Binding-site contacts:
Ligand atom O5 contacts residue SER156 of chain 43.C at 4.3 Å.
Ligand atom O7 contacts residue ASN154 of chain 43.C at 3.8 Å.
Ligand atom C2 contacts residue ASN154 of chain 43.C at 2.5 Å.
Ligand atom C1 contacts residue SER156 of chain 43.C at 4.1 Å.
Ligand atom O6 contacts residue SER157 of chain 43.C at 4.4 Å.
Ligand atom C1 contacts residue ASN154 of chain 43.C at 1.4 Å.
Ligand atom C7 contacts residue ASN154 of chain 43.C at 3.4 Å.
Ligand atom N2 contacts residue ASN154 of chain 43.C at 3.1 Å (h-bond).
Ligand atom C5 contacts residue ASN154 of chain 43.C at 3.6 Å.
Ligand atom C1 contacts residue SER157 of chain 43.C at 4.2 Å.
Ligand atom C8 contacts residue ASN154 of chain 43.C at 3.8 Å.
Ligand atom C5 contacts residue SER156 of chain 43.C at 4.4 Å.
Ligand atom O5 contacts residue ASN154 of chain 43.C at 2.3 Å (h-bond).
Ligand atom C3 contacts residue ASN154 of chain 43.C at 3.9 Å.
Ligand atom C5 contacts residue SER157 of chain 43.C at 4.3 Å.
Ligand atom C6 contacts residue SER157 of chain 43.C at 4.1 Å.
Ligand atom C4 contacts residue ASN154 of chain 43.C at 4.2 Å.
Ligand atom O5 contacts residue SER157 of chain 43.C at 3.5 Å (h-bond).

A protein and the small-molecule ligand that binds it are described below.
Small molecule (SMILES): CC(=O)N[C@@H]1[C@@H](O)[C@H](O)[C@@H](CO)O[C@H]1O

Sequence of chain 43.C:
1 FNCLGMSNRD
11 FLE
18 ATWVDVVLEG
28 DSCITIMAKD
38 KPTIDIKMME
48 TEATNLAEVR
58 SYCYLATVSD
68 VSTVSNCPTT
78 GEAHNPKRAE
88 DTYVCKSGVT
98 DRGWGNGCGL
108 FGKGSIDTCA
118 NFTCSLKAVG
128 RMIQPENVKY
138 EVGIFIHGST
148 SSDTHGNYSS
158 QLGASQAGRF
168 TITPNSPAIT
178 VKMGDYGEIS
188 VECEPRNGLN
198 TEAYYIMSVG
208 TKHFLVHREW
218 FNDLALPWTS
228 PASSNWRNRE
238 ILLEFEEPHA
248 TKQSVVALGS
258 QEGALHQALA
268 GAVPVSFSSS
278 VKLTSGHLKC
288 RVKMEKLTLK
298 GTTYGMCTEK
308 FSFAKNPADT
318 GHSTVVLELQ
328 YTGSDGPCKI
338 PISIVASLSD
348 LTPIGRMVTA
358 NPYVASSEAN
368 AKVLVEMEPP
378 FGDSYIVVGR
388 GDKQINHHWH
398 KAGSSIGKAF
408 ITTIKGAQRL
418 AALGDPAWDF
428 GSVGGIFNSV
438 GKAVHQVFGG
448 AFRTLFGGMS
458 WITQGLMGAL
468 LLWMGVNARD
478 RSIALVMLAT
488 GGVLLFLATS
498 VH